A small-molecule ligand and the protein it binds are described below.
Small molecule (SMILES): CC[C@H](C)[C@H](NC(=O)[C@@H](NC(=O)[C@@H](N)CS)C(C)C)C(=O)N[C@@H](CC(C)C)C(=O)O

Sequence of chain 1.F:
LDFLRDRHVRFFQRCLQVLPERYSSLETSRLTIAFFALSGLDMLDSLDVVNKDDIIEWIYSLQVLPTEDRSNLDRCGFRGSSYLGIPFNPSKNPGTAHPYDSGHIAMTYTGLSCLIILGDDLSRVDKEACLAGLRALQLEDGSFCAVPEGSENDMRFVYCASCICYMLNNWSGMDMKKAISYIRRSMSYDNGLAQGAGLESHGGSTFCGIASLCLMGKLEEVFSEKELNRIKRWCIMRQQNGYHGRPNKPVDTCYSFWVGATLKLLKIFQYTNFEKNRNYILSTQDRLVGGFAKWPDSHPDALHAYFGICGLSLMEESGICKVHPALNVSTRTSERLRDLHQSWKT

Sequence of chain 1.E:
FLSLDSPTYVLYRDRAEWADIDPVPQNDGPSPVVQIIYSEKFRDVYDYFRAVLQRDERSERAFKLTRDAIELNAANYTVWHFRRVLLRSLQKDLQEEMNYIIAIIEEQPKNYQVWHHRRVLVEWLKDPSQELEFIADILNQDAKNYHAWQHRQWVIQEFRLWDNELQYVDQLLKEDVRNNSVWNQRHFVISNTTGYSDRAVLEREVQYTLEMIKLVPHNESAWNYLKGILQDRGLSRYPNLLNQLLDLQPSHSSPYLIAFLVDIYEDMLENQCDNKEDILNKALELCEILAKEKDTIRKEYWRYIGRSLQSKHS

Binding-site contacts:
Ligand atom CD1 contacts residue LEU320 of chain 1.F at 3.5 Å (hydrophobic).
Ligand atom O contacts residue TYR166 of chain 1.E at 4.1 Å.
Ligand atom CG2 contacts residue LEU320 of chain 1.F at 4.0 Å (hydrophobic).
Ligand atom CD2 contacts residue PHE174 of chain 1.F at 4.1 Å (hydrophobic).
Ligand atom CD1 contacts residue ALA123 of chain 1.F at 4.2 Å (hydrophobic).
Ligand atom O contacts residue TYR166 of chain 1.E at 3.9 Å.
Ligand atom O contacts residue TYR166 of chain 1.E at 3.6 Å.
Ligand atom O contacts residue GLN167 of chain 1.E at 3.3 Å (h-bond).
Ligand atom N contacts residue ARG173 of chain 1.F at 4.2 Å.
Ligand atom C contacts residue TYR166 of chain 1.E at 4.0 Å (hydrophobic).
Ligand atom CG1 contacts residue LEU320 of chain 1.F at 3.9 Å (hydrophobic).
Ligand atom SG contacts residue LEU43 of chain 1.F at 4.0 Å.
Ligand atom CD2 contacts residue ARG173 of chain 1.F at 3.8 Å.
Ligand atom CD1 contacts residue PHE53 of chain 1.F at 4.2 Å (hydrophobic).
Ligand atom CD1 contacts residue THR49 of chain 1.F at 4.1 Å.
Ligand atom CD1 contacts residue GRG1 of chain 1.BA at 4.2 Å.
Ligand atom CB contacts residue LEU43 of chain 1.F at 3.9 Å (hydrophobic).
Ligand atom O contacts residue GER1 of chain 1.PA at 4.2 Å.
Ligand atom C contacts residue GER1 of chain 1.PA at 3.3 Å.
Ligand atom CG2 contacts residue GRG1 of chain 1.BA at 3.9 Å.
Ligand atom CD1 contacts residue MET124 of chain 1.F at 3.8 Å (hydrophobic).
Ligand atom C contacts residue TYR166 of chain 1.E at 3.7 Å (hydrophobic).
Ligand atom SG contacts residue GER1 of chain 1.PA at 1.8 Å.
Ligand atom N contacts residue GER1 of chain 1.PA at 3.6 Å.
Ligand atom N contacts residue GER1 of chain 1.PA at 3.1 Å.
Ligand atom CB contacts residue GER1 of chain 1.PA at 2.9 Å.
Ligand atom C contacts residue ARG173 of chain 1.F at 3.7 Å.
Ligand atom CG2 contacts residue LEU320 of chain 1.F at 4.1 Å (hydrophobic).
Ligand atom CA contacts residue GER1 of chain 1.PA at 4.1 Å.
Ligand atom CD2 contacts residue HIS121 of chain 1.F at 4.2 Å.
Ligand atom OXT contacts residue TYR166 of chain 1.E at 4.0 Å.
Ligand atom CG2 contacts residue GER1 of chain 1.PA at 4.0 Å.
Ligand atom CG1 contacts residue GER1 of chain 1.PA at 3.8 Å.
Ligand atom O contacts residue ARG173 of chain 1.F at 2.8 Å (salt-bridge).
Ligand atom O contacts residue GRG1 of chain 1.BA at 4.0 Å.
Ligand atom CA contacts residue ARG173 of chain 1.F at 3.9 Å.
Ligand atom CD2 contacts residue ALA123 of chain 1.F at 4.2 Å (hydrophobic).
Ligand atom CA contacts residue GER1 of chain 1.PA at 3.0 Å.
Ligand atom N contacts residue TYR166 of chain 1.E at 4.1 Å.
Ligand atom CA contacts residue TYR166 of chain 1.E at 4.1 Å (hydrophobic).